Sequence of chain 2.A:
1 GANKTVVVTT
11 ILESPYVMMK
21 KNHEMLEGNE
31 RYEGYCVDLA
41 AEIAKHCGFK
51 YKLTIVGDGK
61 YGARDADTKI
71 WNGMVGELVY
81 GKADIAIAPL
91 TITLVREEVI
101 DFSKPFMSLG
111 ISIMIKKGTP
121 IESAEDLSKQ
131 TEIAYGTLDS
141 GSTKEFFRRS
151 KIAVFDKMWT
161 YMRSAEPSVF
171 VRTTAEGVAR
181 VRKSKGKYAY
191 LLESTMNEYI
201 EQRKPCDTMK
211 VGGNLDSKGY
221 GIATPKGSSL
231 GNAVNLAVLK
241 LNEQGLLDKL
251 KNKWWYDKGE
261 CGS

Binding-site contacts:
Ligand atom O6 contacts residue GLU193 of chain 2.A at 3.7 Å.
Ligand atom C6 contacts residue THR91 of chain 2.A at 3.7 Å.
Ligand atom C5 contacts residue GLU13 of chain 2.A at 3.3 Å.
Ligand atom O6 contacts residue PRO89 of chain 2.A at 3.3 Å (h-bond).
Ligand atom N1 contacts residue TYR220 of chain 2.A at 3.7 Å.
Ligand atom O1 contacts residue ARG96 of chain 2.A at 2.8 Å (salt-bridge).
Ligand atom O1 contacts residue GLY141 of chain 2.A at 3.6 Å.
Ligand atom N2 contacts residue TYR61 of chain 2.A at 3.5 Å (h-bond).
Ligand atom O1 contacts residue SER142 of chain 2.A at 2.9 Å (h-bond).
Ligand atom C1 contacts residue SER142 of chain 2.A at 3.2 Å.
Ligand atom N1 contacts residue GLU193 of chain 2.A at 2.8 Å (salt-bridge).
Ligand atom O5 contacts residue MET196 of chain 2.A at 3.7 Å.
Ligand atom C5 contacts residue TYR61 of chain 2.A at 3.5 Å (hydrophobic).
Ligand atom O5 contacts residue THR174 of chain 2.A at 3.8 Å.
Ligand atom O3 contacts residue GLU193 of chain 2.A at 3.5 Å.
Ligand atom C4 contacts residue LEU138 of chain 2.A at 3.4 Å (hydrophobic).
Ligand atom C7 contacts residue THR143 of chain 2.A at 3.4 Å.
Ligand atom O2 contacts residue TYR61 of chain 2.A at 3.6 Å.
Ligand atom N1 contacts residue PRO89 of chain 2.A at 2.8 Å (h-bond).
Ligand atom O2 contacts residue PRO89 of chain 2.A at 3.6 Å.
Ligand atom N1 contacts residue THR91 of chain 2.A at 2.9 Å (h-bond).
Ligand atom C1 contacts residue THR91 of chain 2.A at 3.5 Å.
Ligand atom O6 contacts residue TYR61 of chain 2.A at 3.0 Å (h-bond).
Ligand atom C9 contacts residue GLU193 of chain 2.A at 3.7 Å.
Ligand atom C9 contacts residue TYR16 of chain 2.A at 3.8 Å (hydrophobic).
Ligand atom C6 contacts residue SER142 of chain 2.A at 3.3 Å.
Ligand atom O4 contacts residue SER142 of chain 2.A at 3.0 Å (h-bond).
Ligand atom C1 contacts residue GLU193 of chain 2.A at 3.5 Å.
Ligand atom O4 contacts residue GLY141 of chain 2.A at 3.4 Å.
Ligand atom O3 contacts residue THR143 of chain 2.A at 2.6 Å (h-bond).
Ligand atom O2 contacts residue LEU90 of chain 2.A at 3.6 Å.
Ligand atom O2 contacts residue ARG96 of chain 2.A at 2.8 Å (salt-bridge).
Ligand atom C6 contacts residue TYR61 of chain 2.A at 3.7 Å (hydrophobic).
Ligand atom C6 contacts residue ARG96 of chain 2.A at 3.4 Å.
Ligand atom C9 contacts residue TYR220 of chain 2.A at 3.4 Å (hydrophobic).
Ligand atom O2 contacts residue THR91 of chain 2.A at 2.9 Å (h-bond).
Ligand atom O1 contacts residue TYR61 of chain 2.A at 3.5 Å.
Ligand atom C3 contacts residue GLU193 of chain 2.A at 3.6 Å.
Ligand atom C8 contacts residue GLU13 of chain 2.A at 3.8 Å.
Ligand atom O4 contacts residue THR143 of chain 2.A at 3.0 Å (h-bond).

A small-molecule ligand and the protein it binds are described below.
Small molecule (SMILES): CN(O)C(=O)CC[C@H](C[C@H](N)C(=O)O)C(=O)O